Sequence of chain 4.A:
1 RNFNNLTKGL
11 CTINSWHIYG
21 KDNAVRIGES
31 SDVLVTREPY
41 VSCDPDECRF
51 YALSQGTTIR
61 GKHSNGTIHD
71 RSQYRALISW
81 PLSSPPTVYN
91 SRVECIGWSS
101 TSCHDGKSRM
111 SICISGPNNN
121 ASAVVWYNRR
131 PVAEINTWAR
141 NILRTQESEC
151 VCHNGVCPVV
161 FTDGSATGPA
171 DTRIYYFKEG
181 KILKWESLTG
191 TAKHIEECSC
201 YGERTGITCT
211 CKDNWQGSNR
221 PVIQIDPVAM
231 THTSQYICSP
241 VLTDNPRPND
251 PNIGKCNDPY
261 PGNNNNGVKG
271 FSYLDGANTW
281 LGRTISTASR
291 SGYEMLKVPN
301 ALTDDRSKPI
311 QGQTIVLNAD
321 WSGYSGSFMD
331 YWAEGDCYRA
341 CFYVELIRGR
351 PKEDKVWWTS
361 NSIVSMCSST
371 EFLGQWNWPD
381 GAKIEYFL

Binding-site contacts:
Ligand atom C2 contacts residue TRP357 of chain 4.A at 4.0 Å (hydrophobic).
Ligand atom O5 contacts residue ASN65 of chain 4.A at 2.4 Å (h-bond).
Ligand atom C3 contacts residue ASN65 of chain 4.A at 3.8 Å.
Ligand atom O5 contacts residue TRP357 of chain 4.A at 4.3 Å.
Ligand atom C1 contacts residue TRP357 of chain 4.A at 3.7 Å (hydrophobic).
Ligand atom O7 contacts residue ASN65 of chain 4.A at 3.8 Å.
Ligand atom N2 contacts residue ASN65 of chain 4.A at 2.8 Å (h-bond).
Ligand atom C7 contacts residue TRP357 of chain 4.A at 4.0 Å (hydrophobic).
Ligand atom C5 contacts residue ASN65 of chain 4.A at 3.7 Å.
Ligand atom C3 contacts residue TRP357 of chain 4.A at 3.7 Å (hydrophobic).
Ligand atom C5 contacts residue TRP357 of chain 4.A at 4.0 Å (hydrophobic).
Ligand atom C4 contacts residue ASN65 of chain 4.A at 4.2 Å.
Ligand atom O3 contacts residue TRP357 of chain 4.A at 4.2 Å.
Ligand atom C2 contacts residue ASN65 of chain 4.A at 2.4 Å.
Ligand atom O4 contacts residue TRP357 of chain 4.A at 4.3 Å.
Ligand atom C7 contacts residue ASN65 of chain 4.A at 3.5 Å.
Ligand atom C8 contacts residue TRP357 of chain 4.A at 3.6 Å (hydrophobic).
Ligand atom N2 contacts residue TRP357 of chain 4.A at 3.4 Å (h-bond).
Ligand atom C1 contacts residue ASN65 of chain 4.A at 1.4 Å.
Ligand atom C4 contacts residue TRP357 of chain 4.A at 4.5 Å (hydrophobic).
Ligand atom C8 contacts residue ASN65 of chain 4.A at 4.5 Å.

A protein and the small-molecule ligand that binds it are described below.
Small molecule (SMILES): CC(=O)N[C@@H]1[C@@H](O)[C@H](O)[C@@H](CO)O[C@H]1O